Sequence of chain 1.A:
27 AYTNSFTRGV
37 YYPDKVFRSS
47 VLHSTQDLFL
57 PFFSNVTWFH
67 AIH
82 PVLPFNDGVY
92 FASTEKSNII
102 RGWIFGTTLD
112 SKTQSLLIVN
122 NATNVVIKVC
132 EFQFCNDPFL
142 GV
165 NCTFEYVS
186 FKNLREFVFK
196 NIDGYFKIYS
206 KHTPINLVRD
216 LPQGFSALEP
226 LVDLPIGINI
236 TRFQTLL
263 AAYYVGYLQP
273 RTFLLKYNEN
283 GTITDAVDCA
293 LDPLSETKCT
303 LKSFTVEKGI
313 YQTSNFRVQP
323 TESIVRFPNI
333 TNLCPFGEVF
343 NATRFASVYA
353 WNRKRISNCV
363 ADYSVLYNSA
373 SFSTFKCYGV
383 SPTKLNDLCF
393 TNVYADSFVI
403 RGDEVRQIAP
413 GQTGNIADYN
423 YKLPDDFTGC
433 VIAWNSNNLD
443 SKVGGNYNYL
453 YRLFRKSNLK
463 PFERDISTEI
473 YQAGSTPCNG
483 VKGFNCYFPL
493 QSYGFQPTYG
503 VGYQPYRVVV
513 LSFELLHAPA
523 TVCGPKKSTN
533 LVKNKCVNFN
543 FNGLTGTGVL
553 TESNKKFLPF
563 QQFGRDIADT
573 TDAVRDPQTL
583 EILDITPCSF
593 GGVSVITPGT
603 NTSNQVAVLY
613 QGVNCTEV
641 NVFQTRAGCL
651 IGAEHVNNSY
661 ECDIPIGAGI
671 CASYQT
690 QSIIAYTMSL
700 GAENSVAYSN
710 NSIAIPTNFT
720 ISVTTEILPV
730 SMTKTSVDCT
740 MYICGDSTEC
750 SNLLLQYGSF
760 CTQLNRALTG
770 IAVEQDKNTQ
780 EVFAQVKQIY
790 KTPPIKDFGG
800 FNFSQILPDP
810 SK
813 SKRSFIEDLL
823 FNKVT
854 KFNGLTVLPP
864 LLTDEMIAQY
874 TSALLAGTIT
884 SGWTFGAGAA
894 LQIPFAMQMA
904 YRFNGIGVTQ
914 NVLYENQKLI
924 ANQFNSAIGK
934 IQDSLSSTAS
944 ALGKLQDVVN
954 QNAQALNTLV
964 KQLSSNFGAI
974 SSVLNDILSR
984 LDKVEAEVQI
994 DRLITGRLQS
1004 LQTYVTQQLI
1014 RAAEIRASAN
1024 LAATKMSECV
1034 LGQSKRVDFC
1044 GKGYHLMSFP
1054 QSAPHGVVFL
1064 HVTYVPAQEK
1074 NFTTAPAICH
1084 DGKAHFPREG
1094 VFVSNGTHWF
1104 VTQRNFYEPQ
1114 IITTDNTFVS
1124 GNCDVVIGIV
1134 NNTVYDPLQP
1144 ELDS

A protein and the small-molecule ligand that binds it are described below.
Small molecule (SMILES): CC(=O)N[C@H]1[C@H](O[C@H]2[C@H](O)[C@@H](NC(C)=O)CO[C@@H]2CO)O[C@H](CO)[C@@H](O)[C@@H]1O

Binding-site contacts:
Ligand atom O4 contacts residue LEU922 of chain 1.A at 4.1 Å.
Ligand atom C2 contacts residue ASN717 of chain 1.A at 2.5 Å.
Ligand atom N2 contacts residue ASN717 of chain 1.A at 3.0 Å (h-bond).
Ligand atom C6 contacts residue LEU922 of chain 1.A at 4.4 Å (hydrophobic).
Ligand atom C8 contacts residue LEU922 of chain 1.A at 3.8 Å (hydrophobic).
Ligand atom O7 contacts residue LEU922 of chain 1.A at 3.5 Å.
Ligand atom C1 contacts residue LEU922 of chain 1.A at 4.4 Å (hydrophobic).
Ligand atom C5 contacts residue GLN926 of chain 1.A at 4.3 Å.
Ligand atom O7 contacts residue GLN1071 of chain 1.A at 3.0 Å (h-bond).
Ligand atom C7 contacts residue ASN717 of chain 1.A at 3.4 Å.
Ligand atom O6 contacts residue PHE718 of chain 1.A at 4.4 Å.
Ligand atom C1 contacts residue ASN717 of chain 1.A at 1.4 Å.
Ligand atom C2 contacts residue GLN1071 of chain 1.A at 4.1 Å.
Ligand atom C7 contacts residue GLN1071 of chain 1.A at 4.1 Å.
Ligand atom C6 contacts residue GLN926 of chain 1.A at 4.0 Å.
Ligand atom O6 contacts residue GLN926 of chain 1.A at 2.9 Å (h-bond).
Ligand atom O5 contacts residue GLN926 of chain 1.A at 4.4 Å.
Ligand atom C5 contacts residue ASN717 of chain 1.A at 3.7 Å.
Ligand atom C8 contacts residue GLN926 of chain 1.A at 4.5 Å.
Ligand atom C3 contacts residue ASN717 of chain 1.A at 3.8 Å.
Ligand atom O7 contacts residue ASN717 of chain 1.A at 3.3 Å (h-bond).
Ligand atom C4 contacts residue ASN717 of chain 1.A at 4.2 Å.
Ligand atom O5 contacts residue ASN717 of chain 1.A at 2.3 Å (h-bond).
Ligand atom C1 contacts residue GLN1071 of chain 1.A at 3.7 Å.
Ligand atom O5 contacts residue GLN1071 of chain 1.A at 3.7 Å.
Ligand atom C5 contacts residue LEU922 of chain 1.A at 3.9 Å (hydrophobic).
Ligand atom C7 contacts residue LEU922 of chain 1.A at 3.7 Å (hydrophobic).